Sequence of chain 48.E:
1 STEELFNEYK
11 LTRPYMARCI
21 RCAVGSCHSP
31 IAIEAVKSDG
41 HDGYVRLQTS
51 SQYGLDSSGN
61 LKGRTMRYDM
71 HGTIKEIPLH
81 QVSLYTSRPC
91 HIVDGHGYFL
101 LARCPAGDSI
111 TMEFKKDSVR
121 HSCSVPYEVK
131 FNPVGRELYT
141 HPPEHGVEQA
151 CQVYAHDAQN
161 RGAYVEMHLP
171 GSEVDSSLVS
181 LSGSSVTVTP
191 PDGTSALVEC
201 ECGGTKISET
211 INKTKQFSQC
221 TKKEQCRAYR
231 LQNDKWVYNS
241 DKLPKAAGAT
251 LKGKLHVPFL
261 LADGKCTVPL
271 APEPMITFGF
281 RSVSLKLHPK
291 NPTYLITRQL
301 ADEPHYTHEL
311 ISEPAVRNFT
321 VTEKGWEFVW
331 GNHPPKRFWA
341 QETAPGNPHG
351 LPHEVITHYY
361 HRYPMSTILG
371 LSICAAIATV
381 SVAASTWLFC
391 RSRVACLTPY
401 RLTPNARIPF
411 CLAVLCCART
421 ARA

The protein below binds the small molecule below.
Small molecule (SMILES): CC(=O)N[C@@H]1[C@@H](O)[C@H](O)[C@@H](CO)O[C@H]1O

Binding-site contacts:
Ligand atom C6 contacts residue SER284 of chain 48.E at 3.2 Å.
Ligand atom O6 contacts residue SER284 of chain 48.E at 2.9 Å (h-bond).
Ligand atom C6 contacts residue ASN318 of chain 48.E at 3.3 Å.
Ligand atom O6 contacts residue ASN318 of chain 48.E at 3.3 Å.
Ligand atom O5 contacts residue SER284 of chain 48.E at 4.4 Å.
Ligand atom C5 contacts residue SER284 of chain 48.E at 4.5 Å.
Ligand atom O4 contacts residue ASN318 of chain 48.E at 4.4 Å.